The small molecule below binds the protein below.
Small molecule (SMILES): CC(=O)N[C@H]1[C@H](O[C@H]2[C@H](O)[C@@H](NC(C)=O)CO[C@@H]2CO)O[C@H](CO)[C@@H](O[C@@H]2O[C@H](CO[C@H]3O[C@H](CO)[C@@H](O)[C@H](O)[C@@H]3O)[C@@H](O)[C@H](O[C@H]3O[C@H](CO)[C@@H](O)[C@H](O)[C@@H]3O)[C@@H]2O)[C@@H]1O

Binding-site contacts:
Ligand atom O4 contacts residue ASP338 of chain 4.E at 4.2 Å.
Ligand atom C2 contacts residue ARG358 of chain 4.E at 4.3 Å.
Ligand atom C3 contacts residue ASP338 of chain 4.E at 4.5 Å.
Ligand atom O5 contacts residue ASN388 of chain 4.E at 2.3 Å (h-bond).
Ligand atom C5 contacts residue ASP338 of chain 4.E at 3.5 Å.
Ligand atom O5 contacts residue TYR41 of chain 4.E at 4.4 Å.
Ligand atom O7 contacts residue TYR41 of chain 4.E at 3.3 Å (h-bond).
Ligand atom C8 contacts residue TYR41 of chain 4.E at 3.6 Å (hydrophobic).
Ligand atom O4 contacts residue TYR41 of chain 4.E at 3.5 Å (h-bond).
Ligand atom O6 contacts residue HIS339 of chain 4.E at 3.9 Å.
Ligand atom C8 contacts residue GLU61 of chain 4.E at 3.3 Å.
Ligand atom C4 contacts residue TYR41 of chain 4.E at 3.9 Å (hydrophobic).
Ligand atom C3 contacts residue ASN388 of chain 4.E at 3.8 Å.
Ligand atom C7 contacts residue ASN388 of chain 4.E at 3.6 Å.
Ligand atom C6 contacts residue ASP338 of chain 4.E at 3.3 Å.
Ligand atom C2 contacts residue ASN388 of chain 4.E at 2.5 Å.
Ligand atom C5 contacts residue ASN388 of chain 4.E at 3.6 Å.
Ligand atom C6 contacts residue ARG358 of chain 4.E at 4.4 Å.
Ligand atom C1 contacts residue ASN388 of chain 4.E at 1.4 Å.
Ligand atom C4 contacts residue ASN388 of chain 4.E at 4.2 Å.
Ligand atom C4 contacts residue ASP338 of chain 4.E at 4.3 Å.
Ligand atom N2 contacts residue TYR41 of chain 4.E at 4.3 Å.
Ligand atom C6 contacts residue TYR41 of chain 4.E at 3.6 Å (hydrophobic).
Ligand atom O5 contacts residue ARG358 of chain 4.E at 3.4 Å (salt-bridge).
Ligand atom O5 contacts residue ASP338 of chain 4.E at 4.2 Å.
Ligand atom O6 contacts residue TYR41 of chain 4.E at 3.6 Å.
Ligand atom C8 contacts residue SER390 of chain 4.E at 3.3 Å.
Ligand atom C1 contacts residue ASP338 of chain 4.E at 4.3 Å.
Ligand atom C1 contacts residue ARG358 of chain 4.E at 3.7 Å.
Ligand atom C7 contacts residue TYR41 of chain 4.E at 3.5 Å (hydrophobic).
Ligand atom C7 contacts residue GLN39 of chain 4.E at 4.1 Å.
Ligand atom C7 contacts residue SER390 of chain 4.E at 4.2 Å.
Ligand atom O6 contacts residue TYR386 of chain 4.E at 4.0 Å.
Ligand atom O7 contacts residue ASN388 of chain 4.E at 3.9 Å.
Ligand atom O6 contacts residue ASP338 of chain 4.E at 2.9 Å (salt-bridge).
Ligand atom O7 contacts residue GLN39 of chain 4.E at 2.9 Å (h-bond).
Ligand atom C5 contacts residue TYR41 of chain 4.E at 3.4 Å (hydrophobic).
Ligand atom C3 contacts residue TYR41 of chain 4.E at 4.2 Å (hydrophobic).
Ligand atom N2 contacts residue ASN388 of chain 4.E at 2.9 Å (h-bond).
Ligand atom O6 contacts residue ARG358 of chain 4.E at 3.3 Å.

Sequence of chain 4.E:
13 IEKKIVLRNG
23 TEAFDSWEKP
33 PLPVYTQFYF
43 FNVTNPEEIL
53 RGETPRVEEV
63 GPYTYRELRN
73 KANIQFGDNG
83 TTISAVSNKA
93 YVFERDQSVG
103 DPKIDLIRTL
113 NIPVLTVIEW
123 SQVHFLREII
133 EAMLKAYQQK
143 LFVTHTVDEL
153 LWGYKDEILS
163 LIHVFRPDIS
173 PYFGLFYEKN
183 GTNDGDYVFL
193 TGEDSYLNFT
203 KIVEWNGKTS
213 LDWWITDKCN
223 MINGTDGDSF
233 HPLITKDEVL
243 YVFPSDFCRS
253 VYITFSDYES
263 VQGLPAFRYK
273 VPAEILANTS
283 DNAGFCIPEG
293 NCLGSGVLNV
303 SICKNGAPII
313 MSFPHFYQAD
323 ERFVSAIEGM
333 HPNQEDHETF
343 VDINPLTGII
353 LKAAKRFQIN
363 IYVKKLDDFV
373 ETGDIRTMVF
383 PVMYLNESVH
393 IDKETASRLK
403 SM